A protein and the small-molecule ligand that binds it are described below.
Small molecule (SMILES): C=C(NCc1c(COP(=O)(O)O)cnc(C)c1O)C(=O)O

Sequence of chain 1.D:
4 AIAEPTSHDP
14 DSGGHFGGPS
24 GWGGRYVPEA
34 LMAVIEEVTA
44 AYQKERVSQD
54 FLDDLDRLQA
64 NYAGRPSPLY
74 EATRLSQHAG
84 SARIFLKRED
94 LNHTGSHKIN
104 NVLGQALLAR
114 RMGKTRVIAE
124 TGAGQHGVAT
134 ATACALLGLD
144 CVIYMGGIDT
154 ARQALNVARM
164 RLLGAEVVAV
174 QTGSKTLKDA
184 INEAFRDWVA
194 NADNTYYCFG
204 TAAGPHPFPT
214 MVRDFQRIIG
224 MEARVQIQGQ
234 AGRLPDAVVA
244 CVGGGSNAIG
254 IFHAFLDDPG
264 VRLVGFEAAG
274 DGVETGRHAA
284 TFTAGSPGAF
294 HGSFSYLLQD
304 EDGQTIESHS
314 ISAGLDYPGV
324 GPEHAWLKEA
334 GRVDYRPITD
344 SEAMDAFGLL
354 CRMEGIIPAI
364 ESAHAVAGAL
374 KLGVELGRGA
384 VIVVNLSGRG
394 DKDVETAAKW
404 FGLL

Binding-site contacts:
Ligand atom C contacts residue GLY125 of chain 1.D at 3.6 Å.
Ligand atom O contacts residue THR124 of chain 1.D at 2.7 Å (h-bond).
Ligand atom C5A contacts residue GLY317 of chain 1.D at 3.6 Å.
Ligand atom C4A contacts residue GLY317 of chain 1.D at 3.5 Å.
Ligand atom C2 contacts residue SER390 of chain 1.D at 3.6 Å.
Ligand atom O contacts residue HIS129 of chain 1.D at 3.4 Å.
Ligand atom OP4 contacts residue LYS101 of chain 1.D at 3.4 Å (salt-bridge).
Ligand atom OP1 contacts residue GLY248 of chain 1.D at 2.8 Å (h-bond).
Ligand atom OXT contacts residue THR124 of chain 1.D at 3.4 Å (h-bond).
Ligand atom C contacts residue ALA126 of chain 1.D at 3.6 Å (hydrophobic).
Ligand atom OP1 contacts residue SER249 of chain 1.D at 3.5 Å (h-bond).
Ligand atom OXT contacts residue HIS129 of chain 1.D at 2.7 Å (h-bond).
Ligand atom OP1 contacts residue GLY246 of chain 1.D at 2.9 Å (h-bond).
Ligand atom CA contacts residue LYS101 of chain 1.D at 3.6 Å.
Ligand atom OP2 contacts residue ASN250 of chain 1.D at 2.7 Å (h-bond).
Ligand atom C5A contacts residue LEU318 of chain 1.D at 3.6 Å (hydrophobic).
Ligand atom OXT contacts residue GLY127 of chain 1.D at 3.4 Å (h-bond).
Ligand atom P contacts residue SER249 of chain 1.D at 3.4 Å.
Ligand atom C6 contacts residue GLU364 of chain 1.D at 3.5 Å.
Ligand atom C6 contacts residue CYS244 of chain 1.D at 3.6 Å (hydrophobic).
Ligand atom N1 contacts residue GLU364 of chain 1.D at 3.4 Å.
Ligand atom C contacts residue HIS129 of chain 1.D at 3.5 Å.
Ligand atom C6 contacts residue ASN250 of chain 1.D at 3.6 Å.
Ligand atom CB contacts residue GLY125 of chain 1.D at 3.6 Å.
Ligand atom C6 contacts residue SER390 of chain 1.D at 3.4 Å.
Ligand atom OP3 contacts residue GLY248 of chain 1.D at 3.5 Å (h-bond).
Ligand atom N contacts residue LYS101 of chain 1.D at 3.3 Å.
Ligand atom CB contacts residue ALA126 of chain 1.D at 3.5 Å (hydrophobic).
Ligand atom OXT contacts residue GLN128 of chain 1.D at 2.7 Å (h-bond).
Ligand atom OP1 contacts residue GLY247 of chain 1.D at 3.3 Å (h-bond).
Ligand atom C contacts residue THR124 of chain 1.D at 3.4 Å.
Ligand atom OP2 contacts residue SER249 of chain 1.D at 3.1 Å (h-bond).
Ligand atom OP3 contacts residue SER249 of chain 1.D at 2.5 Å (h-bond).
Ligand atom OP3 contacts residue LYS101 of chain 1.D at 3.1 Å (salt-bridge).
Ligand atom N1 contacts residue SER390 of chain 1.D at 2.6 Å (h-bond).
Ligand atom OP2 contacts residue HIS100 of chain 1.D at 3.0 Å (h-bond).
Ligand atom OP3 contacts residue THR204 of chain 1.D at 2.7 Å (h-bond).
Ligand atom O contacts residue GLY125 of chain 1.D at 2.8 Å (h-bond).
Ligand atom O3A contacts residue GLN128 of chain 1.D at 3.6 Å.
Ligand atom C4A contacts residue LYS101 of chain 1.D at 3.6 Å.